Sequence of chain 1.B:
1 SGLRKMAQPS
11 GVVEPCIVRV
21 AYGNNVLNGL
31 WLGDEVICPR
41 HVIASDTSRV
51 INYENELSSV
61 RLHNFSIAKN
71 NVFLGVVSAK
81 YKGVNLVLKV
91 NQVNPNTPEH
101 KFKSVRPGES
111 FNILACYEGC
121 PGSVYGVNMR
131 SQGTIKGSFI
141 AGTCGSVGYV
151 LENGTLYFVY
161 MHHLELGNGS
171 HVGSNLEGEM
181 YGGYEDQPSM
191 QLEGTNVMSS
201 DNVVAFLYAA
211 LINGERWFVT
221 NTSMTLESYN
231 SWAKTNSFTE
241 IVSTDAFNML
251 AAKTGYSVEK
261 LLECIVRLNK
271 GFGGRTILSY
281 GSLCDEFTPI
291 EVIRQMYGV

Sequence of chain 1.A:
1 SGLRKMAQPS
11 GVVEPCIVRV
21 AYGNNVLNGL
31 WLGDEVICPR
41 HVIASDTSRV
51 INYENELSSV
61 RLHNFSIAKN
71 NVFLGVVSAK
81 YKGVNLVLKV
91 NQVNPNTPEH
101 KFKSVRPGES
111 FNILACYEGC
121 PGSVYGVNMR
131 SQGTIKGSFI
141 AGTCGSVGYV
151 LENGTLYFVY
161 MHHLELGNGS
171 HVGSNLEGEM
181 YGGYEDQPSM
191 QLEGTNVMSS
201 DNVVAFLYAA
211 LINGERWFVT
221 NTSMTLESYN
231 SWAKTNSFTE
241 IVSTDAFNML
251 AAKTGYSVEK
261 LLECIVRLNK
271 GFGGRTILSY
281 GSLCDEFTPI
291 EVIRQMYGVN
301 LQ

A small-molecule ligand and the protein it binds are described below.
Small molecule (SMILES): CC(C)C[C@H](NC(=O)OCc1ccccc1)C(=O)N[C@H](CO)C[C@@H]1CCNC1=O

Binding-site contacts:
Ligand atom N28 contacts residue SER1 of chain 1.B at 4.0 Å.
Ligand atom C29 contacts residue HIS162 of chain 1.A at 3.7 Å.
Ligand atom N19 contacts residue HIS163 of chain 1.A at 3.0 Å (h-bond).
Ligand atom C24 contacts residue ILE140 of chain 1.A at 3.9 Å (hydrophobic).
Ligand atom N19 contacts residue HIS41 of chain 1.A at 3.9 Å.
Ligand atom O10 contacts residue GLU165 of chain 1.A at 3.0 Å (salt-bridge).
Ligand atom C16 contacts residue ILE51 of chain 1.A at 3.7 Å (hydrophobic).
Ligand atom O30 contacts residue HIS162 of chain 1.A at 2.7 Å (h-bond).
Ligand atom O30 contacts residue LEU164 of chain 1.A at 3.6 Å.
Ligand atom N19 contacts residue CYS144 of chain 1.A at 3.0 Å (h-bond).
Ligand atom C20 contacts residue CYS144 of chain 1.A at 2.7 Å (hydrophobic).
Ligand atom C16 contacts residue ASP186 of chain 1.A at 3.9 Å.
Ligand atom C7 contacts residue GLU165 of chain 1.A at 3.2 Å.
Ligand atom C27 contacts residue PHE139 of chain 1.A at 4.0 Å (hydrophobic).
Ligand atom O22 contacts residue HIS41 of chain 1.A at 2.9 Å (h-bond).
Ligand atom N28 contacts residue PHE139 of chain 1.A at 3.1 Å (h-bond).
Ligand atom O10 contacts residue LEU164 of chain 1.A at 3.5 Å.
Ligand atom C2 contacts residue GLU165 of chain 1.A at 4.0 Å.
Ligand atom C15 contacts residue HIS163 of chain 1.A at 4.1 Å.
Ligand atom O8 contacts residue GLU165 of chain 1.A at 4.0 Å.
Ligand atom C21 contacts residue HIS41 of chain 1.A at 3.7 Å.
Ligand atom N28 contacts residue GLU165 of chain 1.A at 3.0 Å (salt-bridge).
Ligand atom C14 contacts residue HIS41 of chain 1.A at 3.8 Å.
Ligand atom N28 contacts residue ILE140 of chain 1.A at 4.1 Å.
Ligand atom C16 contacts residue TYR53 of chain 1.A at 3.8 Å (hydrophobic).
Ligand atom C17 contacts residue HIS163 of chain 1.A at 3.8 Å.
Ligand atom O30 contacts residue HIS171 of chain 1.A at 3.6 Å.
Ligand atom C12 contacts residue HIS163 of chain 1.A at 3.7 Å.
Ligand atom C29 contacts residue PHE139 of chain 1.A at 3.9 Å (hydrophobic).
Ligand atom C20 contacts residue HIS163 of chain 1.A at 4.0 Å.
Ligand atom C15 contacts residue GLN187 of chain 1.A at 3.7 Å.
Ligand atom C12 contacts residue LEU164 of chain 1.A at 4.0 Å (hydrophobic).
Ligand atom O30 contacts residue GLU165 of chain 1.A at 3.4 Å.
Ligand atom C21 contacts residue CYS144 of chain 1.A at 1.9 Å (hydrophobic).
Ligand atom C24 contacts residue CYS144 of chain 1.A at 3.1 Å (hydrophobic).
Ligand atom O30 contacts residue PHE139 of chain 1.A at 3.4 Å.
Ligand atom C29 contacts residue GLU165 of chain 1.A at 3.4 Å.
Ligand atom C15 contacts residue ASP186 of chain 1.A at 3.7 Å.
Ligand atom O22 contacts residue CYS144 of chain 1.A at 2.8 Å (h-bond).
Ligand atom C15 contacts residue LEU164 of chain 1.A at 3.8 Å (hydrophobic).